Sequence of chain 2.A:
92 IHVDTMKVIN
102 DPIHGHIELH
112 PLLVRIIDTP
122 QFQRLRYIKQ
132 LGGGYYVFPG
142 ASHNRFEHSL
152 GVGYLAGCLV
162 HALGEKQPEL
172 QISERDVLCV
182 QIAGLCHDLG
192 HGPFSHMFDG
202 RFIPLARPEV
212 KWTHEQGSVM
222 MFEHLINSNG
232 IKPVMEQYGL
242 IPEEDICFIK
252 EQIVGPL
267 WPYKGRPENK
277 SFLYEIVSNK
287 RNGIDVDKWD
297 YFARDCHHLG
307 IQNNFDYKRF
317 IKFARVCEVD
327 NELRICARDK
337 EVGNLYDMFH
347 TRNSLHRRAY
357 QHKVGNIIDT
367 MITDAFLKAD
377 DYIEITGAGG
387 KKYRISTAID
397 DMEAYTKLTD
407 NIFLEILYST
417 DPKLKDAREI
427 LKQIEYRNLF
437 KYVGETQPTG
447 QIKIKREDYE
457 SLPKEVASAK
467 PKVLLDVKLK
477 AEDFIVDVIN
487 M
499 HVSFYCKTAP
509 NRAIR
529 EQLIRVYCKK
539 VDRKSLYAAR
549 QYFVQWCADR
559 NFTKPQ

The protein below binds the small molecule below.
Small molecule (SMILES): Nc1nc2c(ncn2[C@H]2CC[C@@H](CO[P](=O)(O)O[P](=O)(O)OP(=O)(O)O)O2)c(=O)[nH]1

Sequence of chain 2.B:
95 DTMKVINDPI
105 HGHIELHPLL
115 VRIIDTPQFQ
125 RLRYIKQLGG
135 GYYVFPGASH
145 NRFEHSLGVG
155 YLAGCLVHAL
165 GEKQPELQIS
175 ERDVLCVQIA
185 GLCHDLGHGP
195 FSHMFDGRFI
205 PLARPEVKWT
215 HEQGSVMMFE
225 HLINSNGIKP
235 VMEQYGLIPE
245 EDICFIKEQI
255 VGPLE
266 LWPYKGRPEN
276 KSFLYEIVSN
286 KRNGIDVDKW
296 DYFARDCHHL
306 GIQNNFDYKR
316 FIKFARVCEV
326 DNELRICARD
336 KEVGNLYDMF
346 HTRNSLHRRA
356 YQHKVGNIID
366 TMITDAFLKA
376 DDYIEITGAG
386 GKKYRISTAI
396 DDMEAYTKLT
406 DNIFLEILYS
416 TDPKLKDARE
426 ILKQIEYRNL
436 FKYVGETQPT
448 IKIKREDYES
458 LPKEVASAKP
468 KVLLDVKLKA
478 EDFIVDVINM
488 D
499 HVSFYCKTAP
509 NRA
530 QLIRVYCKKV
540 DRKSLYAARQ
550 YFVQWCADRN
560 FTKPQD

Binding-site contacts:
Ligand atom O6 contacts residue GLN124 of chain 2.B at 3.2 Å (h-bond).
Ligand atom C4 contacts residue ARG433 of chain 2.A at 3.1 Å.
Ligand atom N7 contacts residue TYR137 of chain 2.A at 3.4 Å (h-bond).
Ligand atom N2 contacts residue ASP119 of chain 2.B at 3.0 Å (salt-bridge).
Ligand atom N7 contacts residue ARG127 of chain 2.B at 3.5 Å (salt-bridge).
Ligand atom C2' contacts residue ILE100 of chain 2.B at 3.5 Å (hydrophobic).
Ligand atom O6 contacts residue ASP119 of chain 2.B at 3.4 Å (salt-bridge).
Ligand atom O2A contacts residue LEU435 of chain 2.A at 3.3 Å.
Ligand atom C2' contacts residue VAL99 of chain 2.B at 3.5 Å (hydrophobic).
Ligand atom O4' contacts residue ARG433 of chain 2.A at 3.2 Å (salt-bridge).
Ligand atom C2 contacts residue ARG433 of chain 2.A at 3.4 Å.
Ligand atom O2G contacts residue LYS98 of chain 2.B at 3.1 Å.
Ligand atom C8 contacts residue TYR137 of chain 2.A at 3.2 Å (hydrophobic).
Ligand atom O1A contacts residue LYS98 of chain 2.B at 2.9 Å (salt-bridge).
Ligand atom C3' contacts residue VAL99 of chain 2.B at 3.4 Å (hydrophobic).
Ligand atom C8 contacts residue VAL138 of chain 2.A at 3.1 Å (hydrophobic).
Ligand atom O2G contacts residue MG1 of chain 2.J at 2.1 Å.
Ligand atom C6 contacts residue ASP119 of chain 2.B at 3.5 Å.
Ligand atom PG contacts residue LYS98 of chain 2.B at 3.6 Å.
Ligand atom N1 contacts residue ASP119 of chain 2.B at 2.6 Å (salt-bridge).
Ligand atom O3A contacts residue LYS98 of chain 2.B at 3.2 Å (salt-bridge).
Ligand atom O3G contacts residue MG1 of chain 2.J at 3.2 Å.
Ligand atom O1A contacts residue ARG433 of chain 2.A at 3.1 Å (salt-bridge).
Ligand atom O1G contacts residue LYS98 of chain 2.B at 3.1 Å.
Ligand atom O6 contacts residue ILE118 of chain 2.B at 3.5 Å.
Ligand atom PG contacts residue MG1 of chain 2.J at 3.1 Å.
Ligand atom N9 contacts residue ARG433 of chain 2.A at 3.4 Å (salt-bridge).
Ligand atom O2B contacts residue VAL360 of chain 2.A at 3.5 Å.
Ligand atom PA contacts residue LYS98 of chain 2.B at 3.6 Å.
Ligand atom N2 contacts residue LYS98 of chain 2.B at 2.9 Å (salt-bridge).
Ligand atom C1' contacts residue VAL138 of chain 2.A at 3.5 Å (hydrophobic).
Ligand atom N9 contacts residue TYR137 of chain 2.A at 3.6 Å.
Ligand atom N2 contacts residue ARG433 of chain 2.A at 3.5 Å.
Ligand atom C5 contacts residue ARG433 of chain 2.A at 3.6 Å.
Ligand atom N3 contacts residue ARG433 of chain 2.A at 3.3 Å (salt-bridge).
Ligand atom C5' contacts residue LYS98 of chain 2.B at 3.5 Å.
Ligand atom O2A contacts residue VAL360 of chain 2.A at 3.5 Å.
Ligand atom O2B contacts residue MG1 of chain 2.J at 3.2 Å.
Ligand atom C2 contacts residue ASP119 of chain 2.B at 3.6 Å.
Ligand atom N7 contacts residue ILE100 of chain 2.B at 3.6 Å.